The protein below binds the small molecule below.
Small molecule (SMILES): C[NH+]=C1C=CC2=C(c3cc(C(=O)NCCOCCOCCCCCCCl)ccc3C(=O)NC#N)c3ccc(N)cc3[Si](C)(C)C2=C1

Binding-site contacts:
Ligand atom C09 contacts residue PRO142 of chain 1.B at 3.7 Å (hydrophobic).
Ligand atom C19 contacts residue TRP141 of chain 1.B at 3.7 Å (hydrophobic).
Ligand atom N02 contacts residue VAL245 of chain 1.B at 3.4 Å (h-bond).
Ligand atom C12 contacts residue GLU143 of chain 1.B at 3.6 Å.
Ligand atom C34 contacts residue ASP106 of chain 1.B at 1.4 Å.
Ligand atom C27 contacts residue ALA145 of chain 1.B at 3.7 Å (hydrophobic).
Ligand atom C18 contacts residue PRO248 of chain 1.B at 3.3 Å (hydrophobic).
Ligand atom C14 contacts residue GLU143 of chain 1.B at 3.5 Å.
Ligand atom C17 contacts residue GLU143 of chain 1.B at 3.6 Å.
Ligand atom O01 contacts residue PRO243 of chain 1.B at 3.6 Å.
Ligand atom C19 contacts residue ASP139 of chain 1.B at 3.6 Å.
Ligand atom O02 contacts residue PRO142 of chain 1.B at 3.2 Å.
Ligand atom O04 contacts residue THR172 of chain 1.B at 3.4 Å.
Ligand atom C18 contacts residue VAL245 of chain 1.B at 3.0 Å (hydrophobic).
Ligand atom C31 contacts residue ASN272 of chain 1.B at 3.8 Å.
Ligand atom C16 contacts residue GLU143 of chain 1.B at 3.5 Å.
Ligand atom C26 contacts residue MET175 of chain 1.B at 3.5 Å (hydrophobic).
Ligand atom C33 contacts residue ASP106 of chain 1.B at 2.6 Å.
Ligand atom N02 contacts residue GLU140 of chain 1.B at 3.1 Å (salt-bridge).
Ligand atom O03 contacts residue ALA145 of chain 1.B at 3.1 Å.
Ligand atom C29 contacts residue THR172 of chain 1.B at 3.7 Å.
Ligand atom C09 contacts residue GLY244 of chain 1.B at 3.4 Å.
Ligand atom C02 contacts residue PRO243 of chain 1.B at 3.6 Å (hydrophobic).
Ligand atom C21 contacts residue PRO243 of chain 1.B at 3.5 Å (hydrophobic).
Ligand atom C07 contacts residue PRO142 of chain 1.B at 3.8 Å (hydrophobic).
Ligand atom C10 contacts residue PRO142 of chain 1.B at 3.8 Å (hydrophobic).
Ligand atom C11 contacts residue PRO142 of chain 1.B at 3.8 Å (hydrophobic).
Ligand atom O02 contacts residue ALA145 of chain 1.B at 3.8 Å.
Ligand atom C15 contacts residue GLU143 of chain 1.B at 3.7 Å.
Ligand atom C32 contacts residue ASP106 of chain 1.B at 3.2 Å.
Ligand atom O02 contacts residue GLU143 of chain 1.B at 3.6 Å (salt-bridge).
Ligand atom C29 contacts residue GLY176 of chain 1.B at 3.7 Å.
Ligand atom C07 contacts residue PRO243 of chain 1.B at 3.8 Å (hydrophobic).
Ligand atom C19 contacts residue ARG146 of chain 1.B at 3.4 Å.
Ligand atom C04 contacts residue PRO243 of chain 1.B at 3.6 Å (hydrophobic).
Ligand atom C29 contacts residue ASN272 of chain 1.B at 3.8 Å.
Ligand atom C05 contacts residue GLU143 of chain 1.B at 3.8 Å.
Ligand atom C13 contacts residue GLU143 of chain 1.B at 3.7 Å.
Ligand atom C32 contacts residue ASN272 of chain 1.B at 3.7 Å.
Ligand atom O02 contacts residue PHE144 of chain 1.B at 2.9 Å (h-bond).

Sequence of chain 1.B:
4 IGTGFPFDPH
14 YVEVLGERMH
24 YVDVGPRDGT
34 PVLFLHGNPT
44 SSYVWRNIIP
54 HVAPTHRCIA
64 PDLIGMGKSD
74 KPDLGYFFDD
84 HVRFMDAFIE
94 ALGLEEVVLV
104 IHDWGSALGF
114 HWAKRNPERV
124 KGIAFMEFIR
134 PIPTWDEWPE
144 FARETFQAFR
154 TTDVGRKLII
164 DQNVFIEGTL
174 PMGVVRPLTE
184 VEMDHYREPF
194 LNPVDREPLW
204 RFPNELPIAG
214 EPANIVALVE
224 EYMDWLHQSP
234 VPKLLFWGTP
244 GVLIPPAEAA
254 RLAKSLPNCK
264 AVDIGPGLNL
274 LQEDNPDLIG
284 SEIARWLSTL